Binding-site contacts:
Ligand atom O2 contacts residue HIS247 of chain 4.A at 3.4 Å (h-bond).
Ligand atom C4 contacts residue ASN249 of chain 4.A at 3.4 Å.
Ligand atom C3 contacts residue HIS200 of chain 4.A at 3.8 Å.
Ligand atom C10 contacts residue HIS247 of chain 4.A at 3.6 Å.
Ligand atom C7 contacts residue LEU301 of chain 4.A at 4.1 Å (hydrophobic).
Ligand atom C7 contacts residue LEU190 of chain 4.A at 3.6 Å (hydrophobic).
Ligand atom C4 contacts residue TYR178 of chain 4.A at 3.7 Å (hydrophobic).
Ligand atom C2 contacts residue TYR256 of chain 4.A at 3.8 Å (hydrophobic).
Ligand atom O2 contacts residue FE21 of chain 4.B at 2.1 Å.
Ligand atom O2 contacts residue TYR256 of chain 4.A at 4.1 Å.
Ligand atom C6 contacts residue PHE192 of chain 4.A at 3.7 Å (hydrophobic).
Ligand atom C2 contacts residue PHE192 of chain 4.A at 3.9 Å (hydrophobic).
Ligand atom C5 contacts residue HIS247 of chain 4.A at 3.6 Å.
Ligand atom O2 contacts residue HIS152 of chain 4.A at 3.0 Å (h-bond).
Ligand atom C10 contacts residue TYR256 of chain 4.A at 3.4 Å (hydrophobic).
Ligand atom C1 contacts residue HIS247 of chain 4.A at 3.5 Å.
Ligand atom C3 contacts residue PHE192 of chain 4.A at 3.7 Å (hydrophobic).
Ligand atom C6 contacts residue TYR178 of chain 4.A at 3.7 Å (hydrophobic).
Ligand atom C4 contacts residue HIS247 of chain 4.A at 3.2 Å.
Ligand atom C2 contacts residue FE21 of chain 4.B at 3.0 Å.
Ligand atom C2 contacts residue HIS247 of chain 4.A at 3.2 Å.
Ligand atom C1 contacts residue FE21 of chain 4.B at 2.9 Å.
Ligand atom O1 contacts residue HIS215 of chain 4.A at 2.8 Å (h-bond).
Ligand atom C2 contacts residue HIS200 of chain 4.A at 3.8 Å.
Ligand atom O1 contacts residue HIS152 of chain 4.A at 4.1 Å.
Ligand atom O1 contacts residue HIS247 of chain 4.A at 4.1 Å.
Ligand atom C5 contacts residue PHE192 of chain 4.A at 3.5 Å (hydrophobic).
Ligand atom C3 contacts residue ASN249 of chain 4.A at 3.3 Å.
Ligand atom O1 contacts residue TYR256 of chain 4.A at 2.6 Å (h-bond).
Ligand atom O1 contacts residue GLU266 of chain 4.A at 3.4 Å (salt-bridge).
Ligand atom C10 contacts residue PHE192 of chain 4.A at 3.9 Å (hydrophobic).
Ligand atom O1 contacts residue FE21 of chain 4.B at 2.0 Å.
Ligand atom C3 contacts residue HIS247 of chain 4.A at 3.4 Å.
Ligand atom O2 contacts residue HIS200 of chain 4.A at 3.3 Å.
Ligand atom C4 contacts residue PHE192 of chain 4.A at 3.6 Å (hydrophobic).
Ligand atom C8 contacts residue LEU190 of chain 4.A at 3.6 Å (hydrophobic).
Ligand atom O2 contacts residue GLU266 of chain 4.A at 3.4 Å (salt-bridge).
Ligand atom C1 contacts residue TYR256 of chain 4.A at 3.0 Å (hydrophobic).
Ligand atom C9 contacts residue TYR256 of chain 4.A at 3.5 Å (hydrophobic).
Ligand atom C1 contacts residue PHE192 of chain 4.A at 4.0 Å (hydrophobic).

Sequence of chain 4.A:
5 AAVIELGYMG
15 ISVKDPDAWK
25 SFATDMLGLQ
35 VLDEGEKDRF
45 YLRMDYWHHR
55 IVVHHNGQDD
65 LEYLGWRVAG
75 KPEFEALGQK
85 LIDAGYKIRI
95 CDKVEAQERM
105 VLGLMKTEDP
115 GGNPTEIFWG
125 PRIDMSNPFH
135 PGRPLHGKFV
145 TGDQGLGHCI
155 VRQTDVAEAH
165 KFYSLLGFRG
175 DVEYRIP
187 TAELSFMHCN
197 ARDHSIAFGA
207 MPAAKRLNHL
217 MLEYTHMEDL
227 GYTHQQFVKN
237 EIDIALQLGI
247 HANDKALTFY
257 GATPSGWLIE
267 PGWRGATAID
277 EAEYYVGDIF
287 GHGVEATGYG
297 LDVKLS

A protein and the small-molecule ligand that binds it are described below.
Small molecule (SMILES): Oc1ccc2ccccc2c1O